Binding-site contacts:
Ligand atom C1 contacts residue TYR50 of chain 1.A at 4.3 Å (hydrophobic).
Ligand atom O5 contacts residue TYR50 of chain 1.A at 3.8 Å.
Ligand atom C6 contacts residue TRP57 of chain 1.A at 3.9 Å (hydrophobic).
Ligand atom C7 contacts residue SER63 of chain 1.A at 3.5 Å.
Ligand atom C4 contacts residue SER63 of chain 1.A at 4.1 Å.
Ligand atom C1 contacts residue GLU59 of chain 1.A at 4.2 Å.
Ligand atom N2 contacts residue SER63 of chain 1.A at 2.8 Å (h-bond).
Ligand atom C6 contacts residue TYR50 of chain 1.A at 3.7 Å (hydrophobic).
Ligand atom C8 contacts residue SER63 of chain 1.A at 4.4 Å.
Ligand atom C7 contacts residue ASN60 of chain 1.A at 3.4 Å.
Ligand atom C3 contacts residue SER63 of chain 1.A at 3.6 Å.
Ligand atom O6 contacts residue LYS56 of chain 1.A at 3.6 Å.
Ligand atom C6 contacts residue LYS56 of chain 1.A at 4.3 Å.
Ligand atom C2 contacts residue SER63 of chain 1.A at 2.3 Å.
Ligand atom O5 contacts residue SER63 of chain 1.A at 2.2 Å (h-bond).
Ligand atom O5 contacts residue GLU59 of chain 1.A at 3.3 Å (salt-bridge).
Ligand atom C4 contacts residue GLU59 of chain 1.A at 4.2 Å.
Ligand atom C8 contacts residue ASN60 of chain 1.A at 4.1 Å.
Ligand atom C2 contacts residue GLU59 of chain 1.A at 4.2 Å.
Ligand atom C6 contacts residue GLU59 of chain 1.A at 3.9 Å.
Ligand atom O7 contacts residue SER63 of chain 1.A at 4.0 Å.
Ligand atom N2 contacts residue ASN60 of chain 1.A at 4.2 Å.
Ligand atom O6 contacts residue TYR50 of chain 1.A at 3.8 Å.
Ligand atom C5 contacts residue TYR50 of chain 1.A at 3.6 Å (hydrophobic).
Ligand atom C5 contacts residue GLU59 of chain 1.A at 4.1 Å.
Ligand atom C5 contacts residue SER63 of chain 1.A at 3.5 Å.
Ligand atom C1 contacts residue SER63 of chain 1.A at 1.4 Å.
Ligand atom C8 contacts residue THR62 of chain 1.A at 4.0 Å.
Ligand atom O7 contacts residue ASN60 of chain 1.A at 2.8 Å (h-bond).
Ligand atom C1 contacts residue ASN60 of chain 1.A at 4.5 Å.
Ligand atom O7 contacts residue GLU59 of chain 1.A at 3.4 Å (salt-bridge).
Ligand atom O5 contacts residue PRO58 of chain 1.A at 4.3 Å.
Ligand atom C2 contacts residue ASN60 of chain 1.A at 4.2 Å.

Sequence of chain 1.A:
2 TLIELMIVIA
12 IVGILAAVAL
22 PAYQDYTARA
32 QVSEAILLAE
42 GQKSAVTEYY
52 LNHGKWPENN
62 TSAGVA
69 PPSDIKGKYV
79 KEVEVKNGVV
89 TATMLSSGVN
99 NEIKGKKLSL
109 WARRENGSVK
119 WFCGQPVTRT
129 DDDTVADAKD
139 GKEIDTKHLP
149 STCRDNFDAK

This protein binds this small molecule.
Small molecule (SMILES): CC(=O)N[C@H]1CO[C@H](CO)[C@@H](O)[C@@H]1O[C@H]1O[C@H](CO)[C@H](O)[C@H](O)[C@H]1O